This protein binds this small molecule.
Small molecule (SMILES): CC(=O)N[C@@H]1[C@@H](O)[C@H](O)[C@@H](CO)O[C@H]1O

Binding-site contacts:
Ligand atom C2 contacts residue GLN26 of chain 1.C at 3.8 Å.
Ligand atom C4 contacts residue ASN28 of chain 1.C at 4.3 Å.
Ligand atom C7 contacts residue GLN26 of chain 1.C at 3.7 Å.
Ligand atom C2 contacts residue ASN28 of chain 1.C at 2.6 Å.
Ligand atom C3 contacts residue ASN28 of chain 1.C at 3.9 Å.
Ligand atom C3 contacts residue GLN26 of chain 1.C at 4.2 Å.
Ligand atom O5 contacts residue ASN28 of chain 1.C at 2.4 Å (h-bond).
Ligand atom C1 contacts residue ASN28 of chain 1.C at 1.5 Å.
Ligand atom C8 contacts residue GLN27 of chain 1.C at 3.7 Å.
Ligand atom C5 contacts residue ASN28 of chain 1.C at 3.7 Å.
Ligand atom C7 contacts residue ASN28 of chain 1.C at 3.3 Å.
Ligand atom N2 contacts residue GLN26 of chain 1.C at 2.9 Å (h-bond).
Ligand atom O7 contacts residue ASN28 of chain 1.C at 3.2 Å (h-bond).
Ligand atom C8 contacts residue GLN26 of chain 1.C at 3.6 Å.
Ligand atom N2 contacts residue GLN27 of chain 1.C at 4.2 Å.
Ligand atom C8 contacts residue ASN28 of chain 1.C at 4.4 Å.
Ligand atom C1 contacts residue GLN26 of chain 1.C at 4.0 Å.
Ligand atom N2 contacts residue ASN28 of chain 1.C at 3.1 Å (h-bond).

Sequence of chain 1.C:
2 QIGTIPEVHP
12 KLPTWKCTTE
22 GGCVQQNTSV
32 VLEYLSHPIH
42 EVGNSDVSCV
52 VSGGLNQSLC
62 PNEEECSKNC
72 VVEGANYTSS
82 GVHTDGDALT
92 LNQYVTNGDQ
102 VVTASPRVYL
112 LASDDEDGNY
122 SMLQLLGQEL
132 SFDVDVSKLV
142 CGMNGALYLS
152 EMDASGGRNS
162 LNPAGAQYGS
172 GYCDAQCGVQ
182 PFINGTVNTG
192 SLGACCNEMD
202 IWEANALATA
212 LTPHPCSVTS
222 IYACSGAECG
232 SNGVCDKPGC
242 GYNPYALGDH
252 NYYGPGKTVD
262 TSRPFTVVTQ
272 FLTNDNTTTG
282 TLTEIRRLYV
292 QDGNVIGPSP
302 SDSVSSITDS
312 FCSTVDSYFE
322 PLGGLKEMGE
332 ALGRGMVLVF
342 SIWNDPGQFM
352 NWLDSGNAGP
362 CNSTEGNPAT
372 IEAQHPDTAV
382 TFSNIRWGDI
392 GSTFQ